Binding-site contacts:
Ligand atom C8 contacts residue GLY150 of chain 19.A at 4.3 Å.
Ligand atom C1 contacts residue ASN154 of chain 19.A at 2.6 Å.
Ligand atom O7 contacts residue VAL153 of chain 19.A at 2.8 Å (h-bond).
Ligand atom N2 contacts residue ASN154 of chain 19.A at 2.2 Å (h-bond).
Ligand atom C7 contacts residue VAL153 of chain 19.A at 4.0 Å (hydrophobic).
Ligand atom O5 contacts residue ASN154 of chain 19.A at 3.7 Å.
Ligand atom C3 contacts residue ASN154 of chain 19.A at 4.3 Å.
Ligand atom C2 contacts residue ASN154 of chain 19.A at 2.9 Å.
Ligand atom C8 contacts residue ASN154 of chain 19.A at 3.4 Å.
Ligand atom C1 contacts residue THR156 of chain 19.A at 4.1 Å.
Ligand atom C7 contacts residue ASN154 of chain 19.A at 1.9 Å.
Ligand atom O7 contacts residue ASN154 of chain 19.A at 1.3 Å (h-bond).
Ligand atom C6 contacts residue THR156 of chain 19.A at 4.2 Å.
Ligand atom O5 contacts residue THR156 of chain 19.A at 3.9 Å.
Ligand atom C5 contacts residue THR156 of chain 19.A at 3.7 Å.
Ligand atom O7 contacts residue GLY150 of chain 19.A at 4.2 Å.
Ligand atom O7 contacts residue THR156 of chain 19.A at 4.2 Å.
Ligand atom C7 contacts residue GLY150 of chain 19.A at 4.5 Å.

A small-molecule ligand and the protein it binds are described below.
Small molecule (SMILES): CC(=O)N[C@H]1[C@H](O[C@H]2[C@H](O)[C@@H](NC(C)=O)CO[C@@H]2CO)O[C@H](CO)[C@@H](O)[C@@H]1O

Sequence of chain 19.A:
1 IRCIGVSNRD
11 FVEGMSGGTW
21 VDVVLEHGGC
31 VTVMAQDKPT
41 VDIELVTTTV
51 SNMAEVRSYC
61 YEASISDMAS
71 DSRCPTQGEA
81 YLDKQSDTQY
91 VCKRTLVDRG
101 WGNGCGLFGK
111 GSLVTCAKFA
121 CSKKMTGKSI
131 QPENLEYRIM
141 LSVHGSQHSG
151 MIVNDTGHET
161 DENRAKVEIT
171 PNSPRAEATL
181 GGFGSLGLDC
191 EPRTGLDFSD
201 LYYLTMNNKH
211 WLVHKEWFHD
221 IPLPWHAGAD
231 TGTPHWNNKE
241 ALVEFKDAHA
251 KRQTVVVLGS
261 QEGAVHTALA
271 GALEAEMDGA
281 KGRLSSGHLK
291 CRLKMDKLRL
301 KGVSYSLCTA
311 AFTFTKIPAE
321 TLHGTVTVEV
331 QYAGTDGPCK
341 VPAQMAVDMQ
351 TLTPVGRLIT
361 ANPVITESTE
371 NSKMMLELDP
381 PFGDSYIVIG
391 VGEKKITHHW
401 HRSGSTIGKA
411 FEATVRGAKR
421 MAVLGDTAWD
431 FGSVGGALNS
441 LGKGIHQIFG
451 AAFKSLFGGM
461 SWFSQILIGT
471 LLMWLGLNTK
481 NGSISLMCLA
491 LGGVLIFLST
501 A